A protein and the small-molecule ligand that binds it are described below.
Small molecule (SMILES): CC(=O)N[C@@H]1[C@@H](O)[C@H](O)[C@@H](CO)O[C@H]1O

Sequence of chain 1.A:
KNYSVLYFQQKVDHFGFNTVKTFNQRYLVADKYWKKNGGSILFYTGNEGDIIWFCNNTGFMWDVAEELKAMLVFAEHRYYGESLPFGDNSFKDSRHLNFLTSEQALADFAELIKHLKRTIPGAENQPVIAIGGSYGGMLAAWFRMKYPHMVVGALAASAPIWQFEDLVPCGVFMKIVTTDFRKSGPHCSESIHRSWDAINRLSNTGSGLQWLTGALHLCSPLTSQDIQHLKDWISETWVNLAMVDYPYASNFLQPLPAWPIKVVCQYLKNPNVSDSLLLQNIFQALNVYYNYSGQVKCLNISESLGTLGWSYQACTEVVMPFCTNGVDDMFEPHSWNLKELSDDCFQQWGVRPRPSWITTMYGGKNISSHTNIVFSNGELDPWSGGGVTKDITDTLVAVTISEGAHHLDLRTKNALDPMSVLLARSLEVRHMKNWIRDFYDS

Binding-site contacts:
Ligand atom C5 contacts residue ASN272 of chain 1.A at 3.7 Å.
Ligand atom O7 contacts residue ASN270 of chain 1.A at 3.5 Å (h-bond).
Ligand atom N2 contacts residue ASN272 of chain 1.A at 3.2 Å (h-bond).
Ligand atom C1 contacts residue ASN272 of chain 1.A at 1.5 Å.
Ligand atom C8 contacts residue PRO271 of chain 1.A at 3.5 Å (hydrophobic).
Ligand atom O5 contacts residue ASN272 of chain 1.A at 2.3 Å (h-bond).
Ligand atom C7 contacts residue PRO271 of chain 1.A at 4.0 Å (hydrophobic).
Ligand atom O7 contacts residue PRO271 of chain 1.A at 4.5 Å.
Ligand atom C8 contacts residue ASN270 of chain 1.A at 4.0 Å.
Ligand atom C3 contacts residue ASN272 of chain 1.A at 4.0 Å.
Ligand atom C4 contacts residue ASN272 of chain 1.A at 4.4 Å.
Ligand atom C7 contacts residue ASN270 of chain 1.A at 4.0 Å.
Ligand atom C2 contacts residue ASN272 of chain 1.A at 2.6 Å.
Ligand atom N2 contacts residue PRO271 of chain 1.A at 4.2 Å.
Ligand atom C7 contacts residue ASN272 of chain 1.A at 3.4 Å.
Ligand atom O7 contacts residue ASN272 of chain 1.A at 3.0 Å (h-bond).